Binding-site contacts:
Ligand atom O7 contacts residue ASN328 of chain 1.A at 3.2 Å (h-bond).
Ligand atom C1 contacts residue ASN328 of chain 1.A at 1.4 Å.
Ligand atom C8 contacts residue ASN328 of chain 1.A at 4.4 Å.
Ligand atom C4 contacts residue GLN577 of chain 1.A at 3.3 Å.
Ligand atom O5 contacts residue GLN577 of chain 1.A at 3.8 Å.
Ligand atom N2 contacts residue ASN328 of chain 1.A at 2.9 Å (h-bond).
Ligand atom C3 contacts residue GLN577 of chain 1.A at 4.4 Å.
Ligand atom C2 contacts residue ASN328 of chain 1.A at 2.4 Å.
Ligand atom C6 contacts residue GLN577 of chain 1.A at 3.3 Å.
Ligand atom O4 contacts residue GLN577 of chain 1.A at 4.0 Å.
Ligand atom C5 contacts residue GLN577 of chain 1.A at 3.7 Å.
Ligand atom C6 contacts residue PRO576 of chain 1.A at 3.9 Å (hydrophobic).
Ligand atom C3 contacts residue ASN328 of chain 1.A at 3.8 Å.
Ligand atom C7 contacts residue ASN328 of chain 1.A at 3.2 Å.
Ligand atom O7 contacts residue GLN577 of chain 1.A at 3.6 Å.
Ligand atom O5 contacts residue ASN328 of chain 1.A at 2.4 Å (h-bond).
Ligand atom C5 contacts residue ASN328 of chain 1.A at 3.7 Å.
Ligand atom C4 contacts residue ASN328 of chain 1.A at 4.2 Å.
Ligand atom O6 contacts residue GLN577 of chain 1.A at 3.8 Å.

This small molecule binds to this protein.
Small molecule (SMILES): CC(=O)N[C@@H]1[C@@H](O)[C@H](O)[C@@H](CO)O[C@H]1O

Sequence of chain 1.A:
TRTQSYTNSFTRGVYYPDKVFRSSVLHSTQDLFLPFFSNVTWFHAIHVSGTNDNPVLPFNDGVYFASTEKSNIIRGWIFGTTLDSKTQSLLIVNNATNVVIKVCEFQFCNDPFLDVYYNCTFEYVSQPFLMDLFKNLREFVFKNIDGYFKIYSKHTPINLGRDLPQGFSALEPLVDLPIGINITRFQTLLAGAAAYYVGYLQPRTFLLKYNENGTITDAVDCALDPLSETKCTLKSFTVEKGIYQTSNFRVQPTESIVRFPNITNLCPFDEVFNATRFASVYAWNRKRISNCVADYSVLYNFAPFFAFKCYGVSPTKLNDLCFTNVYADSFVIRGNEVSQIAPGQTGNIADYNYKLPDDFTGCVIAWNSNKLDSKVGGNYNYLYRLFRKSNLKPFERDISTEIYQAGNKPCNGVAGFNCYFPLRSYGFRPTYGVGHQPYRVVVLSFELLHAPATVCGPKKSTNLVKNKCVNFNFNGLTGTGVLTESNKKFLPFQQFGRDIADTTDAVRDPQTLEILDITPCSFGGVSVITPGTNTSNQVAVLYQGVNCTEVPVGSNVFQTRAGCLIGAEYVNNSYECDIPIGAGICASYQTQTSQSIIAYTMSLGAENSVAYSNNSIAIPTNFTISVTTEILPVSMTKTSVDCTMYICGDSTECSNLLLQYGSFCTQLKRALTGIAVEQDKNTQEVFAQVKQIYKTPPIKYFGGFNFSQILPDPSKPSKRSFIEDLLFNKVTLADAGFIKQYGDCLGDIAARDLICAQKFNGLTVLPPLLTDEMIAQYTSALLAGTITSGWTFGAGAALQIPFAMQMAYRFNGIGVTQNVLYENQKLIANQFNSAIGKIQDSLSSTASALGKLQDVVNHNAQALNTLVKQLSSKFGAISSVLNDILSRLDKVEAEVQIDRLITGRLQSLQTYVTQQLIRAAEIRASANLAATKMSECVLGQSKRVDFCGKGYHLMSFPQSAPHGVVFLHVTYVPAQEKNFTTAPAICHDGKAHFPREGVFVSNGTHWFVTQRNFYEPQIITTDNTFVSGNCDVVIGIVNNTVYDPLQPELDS